Sequence of chain 1.L:
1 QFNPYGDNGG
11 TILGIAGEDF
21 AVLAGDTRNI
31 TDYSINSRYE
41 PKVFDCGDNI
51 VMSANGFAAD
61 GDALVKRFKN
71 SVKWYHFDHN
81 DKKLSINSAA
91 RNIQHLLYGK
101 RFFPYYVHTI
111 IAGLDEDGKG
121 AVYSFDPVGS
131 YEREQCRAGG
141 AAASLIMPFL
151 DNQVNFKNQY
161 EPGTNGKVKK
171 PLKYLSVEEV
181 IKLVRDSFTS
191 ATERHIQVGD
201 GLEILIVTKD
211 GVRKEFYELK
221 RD

Sequence of chain 1.K:
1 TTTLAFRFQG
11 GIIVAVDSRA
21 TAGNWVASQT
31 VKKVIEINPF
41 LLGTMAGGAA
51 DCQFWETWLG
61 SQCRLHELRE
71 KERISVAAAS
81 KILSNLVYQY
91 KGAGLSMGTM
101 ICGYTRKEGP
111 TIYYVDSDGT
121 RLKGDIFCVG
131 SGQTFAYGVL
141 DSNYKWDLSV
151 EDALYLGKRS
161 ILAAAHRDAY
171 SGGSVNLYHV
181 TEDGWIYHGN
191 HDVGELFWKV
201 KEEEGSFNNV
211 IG

This protein binds this small molecule.
Small molecule (SMILES): CC(C)C[C@H](NC(=O)OCc1ccccc1)C(=O)N[C@@H](CC(C)C)C(=O)N[C@@H](Cc1ccc(O)cc1)[C@H](O)C=O

Binding-site contacts:
Ligand atom C4 contacts residue THR1 of chain 1.K at 2.7 Å.
Ligand atom O5 contacts residue ASP126 of chain 1.L at 3.2 Å (salt-bridge).
Ligand atom O3 contacts residue GLN53 of chain 1.K at 3.0 Å (h-bond).
Ligand atom C26 contacts residue ALA27 of chain 1.K at 3.4 Å (hydrophobic).
Ligand atom C14 contacts residue THR21 of chain 1.K at 3.2 Å.
Ligand atom C1 contacts residue LYS33 of chain 1.K at 3.4 Å.
Ligand atom C11 contacts residue GLY47 of chain 1.K at 3.5 Å.
Ligand atom C19 contacts residue ALA22 of chain 1.K at 3.4 Å (hydrophobic).
Ligand atom O6 contacts residue ALA49 of chain 1.K at 3.0 Å (h-bond).
Ligand atom C1 contacts residue THR1 of chain 1.K at 1.5 Å.
Ligand atom C23 contacts residue THR21 of chain 1.K at 3.6 Å.
Ligand atom N1 contacts residue GLY47 of chain 1.K at 2.9 Å (h-bond).
Ligand atom C2 contacts residue THR1 of chain 1.K at 1.3 Å.
Ligand atom O7 contacts residue THR21 of chain 1.K at 3.3 Å (h-bond).
Ligand atom C24 contacts residue ASP126 of chain 1.L at 3.2 Å.
Ligand atom C25 contacts residue ASP126 of chain 1.L at 3.4 Å.
Ligand atom C27 contacts residue THR21 of chain 1.K at 3.6 Å.
Ligand atom C18 contacts residue GLY23 of chain 1.K at 3.4 Å.
Ligand atom C9 contacts residue ALA49 of chain 1.K at 3.5 Å (hydrophobic).
Ligand atom C25 contacts residue SER130 of chain 1.L at 3.6 Å.
Ligand atom O3 contacts residue SER130 of chain 1.L at 3.4 Å (h-bond).
Ligand atom O1 contacts residue THR1 of chain 1.K at 2.4 Å (h-bond).
Ligand atom C9 contacts residue VAL31 of chain 1.K at 3.4 Å (hydrophobic).
Ligand atom C2 contacts residue LYS33 of chain 1.K at 3.4 Å.
Ligand atom C19 contacts residue GLY23 of chain 1.K at 3.0 Å.
Ligand atom N3 contacts residue ASP126 of chain 1.L at 3.0 Å (salt-bridge).
Ligand atom C18 contacts residue ALA22 of chain 1.K at 3.6 Å (hydrophobic).
Ligand atom O6 contacts residue GLY47 of chain 1.K at 3.5 Å (h-bond).
Ligand atom O6 contacts residue GLY48 of chain 1.K at 3.6 Å.
Ligand atom C13 contacts residue THR21 of chain 1.K at 3.4 Å.
Ligand atom O3 contacts residue VAL31 of chain 1.K at 3.5 Å.
Ligand atom C8 contacts residue ALA49 of chain 1.K at 3.5 Å (hydrophobic).
Ligand atom C4 contacts residue LYS33 of chain 1.K at 3.5 Å.
Ligand atom O1 contacts residue GLY47 of chain 1.K at 2.9 Å (h-bond).
Ligand atom C3 contacts residue LYS33 of chain 1.K at 3.5 Å.
Ligand atom C15 contacts residue ASP126 of chain 1.L at 3.6 Å.
Ligand atom C12 contacts residue GLY47 of chain 1.K at 3.3 Å.
Ligand atom C3 contacts residue THR1 of chain 1.K at 2.5 Å.
Ligand atom N2 contacts residue THR21 of chain 1.K at 2.7 Å (h-bond).
Ligand atom C8 contacts residue VAL31 of chain 1.K at 3.2 Å (hydrophobic).